This protein binds this small molecule.
Small molecule (SMILES): CC(=O)N[C@@H]1[C@@H](O)[C@H](O)[C@@H](CO)O[C@H]1O

Sequence of chain 56.E:
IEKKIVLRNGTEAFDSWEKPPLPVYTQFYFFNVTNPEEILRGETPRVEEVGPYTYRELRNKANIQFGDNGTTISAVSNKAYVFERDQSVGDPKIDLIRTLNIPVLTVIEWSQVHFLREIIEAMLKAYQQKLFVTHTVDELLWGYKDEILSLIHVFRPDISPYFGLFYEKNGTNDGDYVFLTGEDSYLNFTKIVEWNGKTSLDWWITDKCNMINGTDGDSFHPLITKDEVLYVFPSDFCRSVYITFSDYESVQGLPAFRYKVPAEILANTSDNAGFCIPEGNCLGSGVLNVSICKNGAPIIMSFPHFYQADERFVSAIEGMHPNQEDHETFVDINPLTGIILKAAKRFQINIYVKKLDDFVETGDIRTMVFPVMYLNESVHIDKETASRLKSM

Binding-site contacts:
Ligand atom C5 contacts residue SER197 of chain 56.E at 4.2 Å.
Ligand atom C6 contacts residue LEU199 of chain 56.E at 4.1 Å (hydrophobic).
Ligand atom C1 contacts residue ASN200 of chain 56.E at 1.4 Å.
Ligand atom N2 contacts residue ASN200 of chain 56.E at 3.3 Å (h-bond).
Ligand atom C8 contacts residue LEU192 of chain 56.E at 3.7 Å (hydrophobic).
Ligand atom N2 contacts residue LEU192 of chain 56.E at 3.5 Å.
Ligand atom C1 contacts residue LEU192 of chain 56.E at 3.9 Å (hydrophobic).
Ligand atom C5 contacts residue ASN200 of chain 56.E at 3.3 Å.
Ligand atom O5 contacts residue SER197 of chain 56.E at 4.0 Å.
Ligand atom C7 contacts residue ASN200 of chain 56.E at 3.6 Å.
Ligand atom C6 contacts residue ASN200 of chain 56.E at 3.3 Å.
Ligand atom C6 contacts residue SER197 of chain 56.E at 4.3 Å.
Ligand atom O7 contacts residue ASN200 of chain 56.E at 3.3 Å (h-bond).
Ligand atom C2 contacts residue ASN200 of chain 56.E at 2.5 Å.
Ligand atom O5 contacts residue ASN200 of chain 56.E at 2.5 Å (h-bond).
Ligand atom C3 contacts residue ASN200 of chain 56.E at 3.7 Å.
Ligand atom O7 contacts residue LYS203 of chain 56.E at 4.0 Å.
Ligand atom C4 contacts residue ASN200 of chain 56.E at 3.8 Å.
Ligand atom C7 contacts residue LEU192 of chain 56.E at 3.8 Å (hydrophobic).
Ligand atom C2 contacts residue LEU192 of chain 56.E at 4.3 Å (hydrophobic).
Ligand atom C8 contacts residue VAL205 of chain 56.E at 3.7 Å (hydrophobic).
Ligand atom O6 contacts residue ASN200 of chain 56.E at 3.0 Å (h-bond).